Binding-site contacts:
Ligand atom CAA contacts residue PHE201 of chain 1.C at 3.7 Å (hydrophobic).
Ligand atom CAL contacts residue TYR186 of chain 1.C at 3.6 Å (hydrophobic).
Ligand atom NAS contacts residue LEU385 of chain 1.C at 2.9 Å (h-bond).
Ligand atom CAN contacts residue LEU385 of chain 1.C at 3.8 Å (hydrophobic).
Ligand atom OAD contacts residue HIS188 of chain 1.C at 3.5 Å.
Ligand atom CAK contacts residue TYR186 of chain 1.C at 3.3 Å (hydrophobic).
Ligand atom CAM contacts residue LEU385 of chain 1.C at 4.0 Å (hydrophobic).
Ligand atom CAK contacts residue PHE80 of chain 1.C at 3.7 Å (hydrophobic).
Ligand atom CAO contacts residue THR172 of chain 1.C at 3.9 Å.
Ligand atom NAR contacts residue SER294 of chain 1.C at 2.8 Å (h-bond).
Ligand atom NBD contacts residue LEU363 of chain 1.C at 3.7 Å.
Ligand atom NBE contacts residue PHE78 of chain 1.C at 3.8 Å.
Ligand atom CAP contacts residue TYR186 of chain 1.C at 3.8 Å (hydrophobic).
Ligand atom NAQ contacts residue GLY174 of chain 1.C at 3.4 Å (h-bond).
Ligand atom CAB contacts residue ASP73 of chain 1.C at 3.5 Å.
Ligand atom CAC contacts residue PHE80 of chain 1.C at 3.2 Å (hydrophobic).
Ligand atom SBF contacts residue HIS188 of chain 1.C at 3.7 Å.
Ligand atom CAU contacts residue PHE78 of chain 1.C at 3.7 Å (hydrophobic).
Ligand atom OAD contacts residue PHE201 of chain 1.C at 3.4 Å.
Ligand atom NBE contacts residue PHE80 of chain 1.C at 3.4 Å.
Ligand atom CAC contacts residue PHE78 of chain 1.C at 4.0 Å (hydrophobic).
Ligand atom CAA contacts residue PHE78 of chain 1.C at 3.7 Å (hydrophobic).
Ligand atom CAM contacts residue NHW1 of chain 1.P at 3.7 Å.
Ligand atom CAZ contacts residue TYR186 of chain 1.C at 3.7 Å (hydrophobic).
Ligand atom CAH contacts residue GLY174 of chain 1.C at 3.4 Å.
Ligand atom CAU contacts residue SER294 of chain 1.C at 3.7 Å.
Ligand atom CAO contacts residue LEU363 of chain 1.C at 3.5 Å (hydrophobic).
Ligand atom CLG contacts residue TYR309 of chain 1.C at 3.2 Å.
Ligand atom OAE contacts residue HIS188 of chain 1.C at 3.2 Å.
Ligand atom CAY contacts residue TYR186 of chain 1.C at 3.9 Å (hydrophobic).
Ligand atom NAS contacts residue TYR82 of chain 1.C at 3.8 Å.
Ligand atom CLG contacts residue ASN340 of chain 1.C at 3.9 Å.
Ligand atom CAC contacts residue VAL71 of chain 1.C at 3.3 Å (hydrophobic).
Ligand atom NAR contacts residue PHE78 of chain 1.C at 3.3 Å.
Ligand atom CAM contacts residue THR172 of chain 1.C at 3.7 Å.
Ligand atom CAA contacts residue LEU305 of chain 1.C at 3.5 Å (hydrophobic).
Ligand atom CAN contacts residue TYR82 of chain 1.C at 3.5 Å (hydrophobic).
Ligand atom NAR contacts residue PHE80 of chain 1.C at 3.6 Å.
Ligand atom CAA contacts residue SER294 of chain 1.C at 3.8 Å.
Ligand atom NBE contacts residue SER294 of chain 1.C at 3.9 Å.

This protein binds this small molecule.
Small molecule (SMILES): Cc1nn(C)c(C)c1NS(=O)(=O)c1c(Cl)cc(-c2ccnc(N3CCNCC3)c2)cc1Cl

Sequence of chain 1.C:
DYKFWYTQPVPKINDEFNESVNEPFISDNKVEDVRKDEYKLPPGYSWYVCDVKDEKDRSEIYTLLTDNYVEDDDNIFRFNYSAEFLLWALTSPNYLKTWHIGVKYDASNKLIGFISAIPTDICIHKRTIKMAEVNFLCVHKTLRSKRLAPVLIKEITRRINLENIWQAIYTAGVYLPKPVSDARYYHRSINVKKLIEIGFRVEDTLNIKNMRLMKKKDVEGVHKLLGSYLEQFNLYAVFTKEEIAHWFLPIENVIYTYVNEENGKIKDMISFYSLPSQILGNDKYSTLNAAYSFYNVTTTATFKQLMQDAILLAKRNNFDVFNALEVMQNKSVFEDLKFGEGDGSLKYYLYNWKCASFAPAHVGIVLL